Binding-site contacts:
Ligand atom C3 contacts residue GLU70 of chain 1.B at 3.3 Å.
Ligand atom N5 contacts residue CNH1 of chain 2.E at 3.6 Å.
Ligand atom C2 contacts residue TYR97 of chain 1.B at 3.6 Å (hydrophobic).
Ligand atom C3 contacts residue PHE140 of chain 2.A at 3.5 Å (hydrophobic).
Ligand atom C3 contacts residue THR141 of chain 2.A at 3.1 Å.
Ligand atom C1 contacts residue PHE140 of chain 2.A at 4.3 Å (hydrophobic).
Ligand atom C3 contacts residue TYR97 of chain 1.B at 3.5 Å (hydrophobic).
Ligand atom O6 contacts residue CNH1 of chain 2.E at 3.9 Å.
Ligand atom C2 contacts residue GLU70 of chain 1.B at 4.0 Å.
Ligand atom C2 contacts residue LEU66 of chain 1.B at 3.6 Å (hydrophobic).
Ligand atom C1 contacts residue THR141 of chain 2.A at 4.2 Å.
Ligand atom N5 contacts residue GLU53 of chain 2.A at 3.6 Å.
Ligand atom C4 contacts residue CNH1 of chain 2.E at 3.8 Å.
Ligand atom N5 contacts residue PHE140 of chain 2.A at 3.9 Å.
Ligand atom O6 contacts residue ARG96 of chain 1.B at 4.1 Å.
Ligand atom C1 contacts residue TYR97 of chain 1.B at 3.7 Å (hydrophobic).
Ligand atom O6 contacts residue LEU66 of chain 1.B at 3.9 Å.
Ligand atom C2 contacts residue CNH1 of chain 2.E at 4.0 Å.
Ligand atom C4 contacts residue PHE140 of chain 2.A at 3.9 Å (hydrophobic).
Ligand atom C1 contacts residue GLU70 of chain 1.B at 4.4 Å.
Ligand atom C1 contacts residue CNH1 of chain 2.E at 4.1 Å.
Ligand atom C2 contacts residue THR67 of chain 1.B at 3.6 Å.
Ligand atom O6 contacts residue TYR97 of chain 1.B at 3.5 Å (h-bond).
Ligand atom O6 contacts residue THR141 of chain 2.A at 3.4 Å (h-bond).

Sequence of chain 2.A:
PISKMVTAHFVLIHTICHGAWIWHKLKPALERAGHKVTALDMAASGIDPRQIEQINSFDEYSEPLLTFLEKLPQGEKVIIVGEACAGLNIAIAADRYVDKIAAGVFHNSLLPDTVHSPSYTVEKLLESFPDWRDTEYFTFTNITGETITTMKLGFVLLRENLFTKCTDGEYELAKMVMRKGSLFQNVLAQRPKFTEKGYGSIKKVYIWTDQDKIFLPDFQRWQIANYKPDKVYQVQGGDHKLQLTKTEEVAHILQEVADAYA

The small molecule below binds the protein below.
Small molecule (SMILES): CC(C)(O)C#N

Sequence of chain 1.B:
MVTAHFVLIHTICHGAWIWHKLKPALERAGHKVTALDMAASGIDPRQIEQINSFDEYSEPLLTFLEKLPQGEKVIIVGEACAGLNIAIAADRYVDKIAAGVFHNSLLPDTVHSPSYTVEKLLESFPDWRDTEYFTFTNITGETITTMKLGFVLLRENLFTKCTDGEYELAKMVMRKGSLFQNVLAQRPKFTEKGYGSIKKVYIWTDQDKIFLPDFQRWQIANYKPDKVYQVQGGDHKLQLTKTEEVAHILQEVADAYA